Binding-site contacts:
Ligand atom C5 contacts residue ASN464 of chain 1.A at 3.8 Å.
Ligand atom C7 contacts residue ASN464 of chain 1.A at 3.3 Å.
Ligand atom O6 contacts residue ASN464 of chain 1.A at 3.5 Å (h-bond).
Ligand atom C2 contacts residue ASN464 of chain 1.A at 2.5 Å.
Ligand atom C8 contacts residue ASN464 of chain 1.A at 4.4 Å.
Ligand atom N2 contacts residue ASN464 of chain 1.A at 2.8 Å (h-bond).
Ligand atom C1 contacts residue ASN464 of chain 1.A at 1.5 Å.
Ligand atom O6 contacts residue SER720 of chain 1.C at 4.4 Å.
Ligand atom O7 contacts residue ASN464 of chain 1.A at 3.5 Å (h-bond).
Ligand atom C6 contacts residue ASN464 of chain 1.A at 4.3 Å.
Ligand atom O5 contacts residue ASN464 of chain 1.A at 2.5 Å (h-bond).
Ligand atom C3 contacts residue ASN464 of chain 1.A at 3.8 Å.
Ligand atom C4 contacts residue ASN464 of chain 1.A at 4.3 Å.
Ligand atom O6 contacts residue ASP465 of chain 1.A at 3.8 Å.

Sequence of chain 1.C:
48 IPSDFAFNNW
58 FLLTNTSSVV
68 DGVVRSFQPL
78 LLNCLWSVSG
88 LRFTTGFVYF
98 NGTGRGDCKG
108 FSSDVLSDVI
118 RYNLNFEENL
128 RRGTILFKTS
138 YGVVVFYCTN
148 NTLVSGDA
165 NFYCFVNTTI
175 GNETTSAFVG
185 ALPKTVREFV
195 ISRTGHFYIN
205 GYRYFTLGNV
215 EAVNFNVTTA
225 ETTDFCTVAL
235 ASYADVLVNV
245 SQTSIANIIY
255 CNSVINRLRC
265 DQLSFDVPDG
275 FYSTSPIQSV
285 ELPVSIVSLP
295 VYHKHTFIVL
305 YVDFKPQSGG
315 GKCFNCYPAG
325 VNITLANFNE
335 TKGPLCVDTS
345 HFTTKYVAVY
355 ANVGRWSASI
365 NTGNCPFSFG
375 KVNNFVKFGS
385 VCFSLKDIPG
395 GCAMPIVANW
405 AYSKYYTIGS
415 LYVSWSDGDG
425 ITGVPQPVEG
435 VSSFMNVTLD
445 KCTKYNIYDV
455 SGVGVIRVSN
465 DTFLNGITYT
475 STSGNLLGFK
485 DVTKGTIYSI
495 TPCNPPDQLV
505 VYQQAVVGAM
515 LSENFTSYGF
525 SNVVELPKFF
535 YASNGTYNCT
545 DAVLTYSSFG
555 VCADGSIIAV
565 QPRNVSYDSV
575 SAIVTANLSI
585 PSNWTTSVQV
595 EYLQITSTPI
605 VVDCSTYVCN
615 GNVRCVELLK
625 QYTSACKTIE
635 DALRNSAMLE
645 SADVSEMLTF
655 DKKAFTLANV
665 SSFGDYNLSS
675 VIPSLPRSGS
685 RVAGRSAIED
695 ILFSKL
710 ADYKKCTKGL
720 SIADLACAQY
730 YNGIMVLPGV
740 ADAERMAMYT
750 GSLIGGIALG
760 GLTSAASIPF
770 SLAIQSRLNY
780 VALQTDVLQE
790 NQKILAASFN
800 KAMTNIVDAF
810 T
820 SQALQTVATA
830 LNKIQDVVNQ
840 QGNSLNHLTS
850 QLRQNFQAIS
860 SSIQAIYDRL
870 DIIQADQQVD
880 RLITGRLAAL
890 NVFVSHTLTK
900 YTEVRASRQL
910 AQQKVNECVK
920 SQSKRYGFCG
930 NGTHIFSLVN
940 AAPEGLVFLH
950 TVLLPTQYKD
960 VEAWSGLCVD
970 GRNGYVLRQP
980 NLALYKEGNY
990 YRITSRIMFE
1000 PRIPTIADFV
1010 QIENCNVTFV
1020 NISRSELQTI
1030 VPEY

A protein and the small-molecule ligand that binds it are described below.
Small molecule (SMILES): CC(=O)N[C@@H]1[C@@H](O)[C@H](O)[C@@H](CO)O[C@H]1O

Sequence of chain 1.A:
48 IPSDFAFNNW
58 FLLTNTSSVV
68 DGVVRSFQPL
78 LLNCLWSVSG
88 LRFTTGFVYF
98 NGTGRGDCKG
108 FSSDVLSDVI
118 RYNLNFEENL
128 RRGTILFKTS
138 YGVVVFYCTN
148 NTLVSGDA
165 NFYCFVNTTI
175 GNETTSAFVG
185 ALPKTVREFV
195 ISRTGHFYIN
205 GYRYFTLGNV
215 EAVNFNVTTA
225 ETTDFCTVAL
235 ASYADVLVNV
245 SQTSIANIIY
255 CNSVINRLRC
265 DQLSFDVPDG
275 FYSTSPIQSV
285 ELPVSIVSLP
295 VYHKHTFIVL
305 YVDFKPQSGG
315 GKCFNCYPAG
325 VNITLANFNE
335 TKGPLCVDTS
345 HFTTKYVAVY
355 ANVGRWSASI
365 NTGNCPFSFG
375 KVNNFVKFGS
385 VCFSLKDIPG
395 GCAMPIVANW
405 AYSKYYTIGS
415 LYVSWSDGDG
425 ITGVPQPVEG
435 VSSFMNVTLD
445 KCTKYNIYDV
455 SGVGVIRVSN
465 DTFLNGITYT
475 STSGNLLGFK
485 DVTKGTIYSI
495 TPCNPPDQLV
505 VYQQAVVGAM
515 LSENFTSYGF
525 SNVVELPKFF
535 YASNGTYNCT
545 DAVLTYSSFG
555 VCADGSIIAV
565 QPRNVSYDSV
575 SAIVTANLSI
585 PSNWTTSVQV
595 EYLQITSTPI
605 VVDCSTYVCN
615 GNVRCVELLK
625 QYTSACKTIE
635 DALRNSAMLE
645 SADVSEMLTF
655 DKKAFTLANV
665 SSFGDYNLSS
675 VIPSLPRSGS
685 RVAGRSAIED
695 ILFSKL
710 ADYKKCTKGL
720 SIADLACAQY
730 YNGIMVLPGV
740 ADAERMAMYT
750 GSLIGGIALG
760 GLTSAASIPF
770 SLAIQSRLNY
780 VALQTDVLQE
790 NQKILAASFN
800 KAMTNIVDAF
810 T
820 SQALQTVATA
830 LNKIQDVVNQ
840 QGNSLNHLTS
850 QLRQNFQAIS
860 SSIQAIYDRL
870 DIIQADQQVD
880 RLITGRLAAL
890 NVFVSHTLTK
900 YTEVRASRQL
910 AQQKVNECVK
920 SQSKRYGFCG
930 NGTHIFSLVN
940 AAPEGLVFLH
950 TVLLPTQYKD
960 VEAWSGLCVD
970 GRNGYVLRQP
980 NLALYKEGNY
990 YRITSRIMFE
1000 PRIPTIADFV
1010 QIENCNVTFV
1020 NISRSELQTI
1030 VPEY